This small molecule binds to this protein.
Small molecule (SMILES): FC(F)O[C@@H](Cl)C(F)(F)F

Sequence of chain 12.A:
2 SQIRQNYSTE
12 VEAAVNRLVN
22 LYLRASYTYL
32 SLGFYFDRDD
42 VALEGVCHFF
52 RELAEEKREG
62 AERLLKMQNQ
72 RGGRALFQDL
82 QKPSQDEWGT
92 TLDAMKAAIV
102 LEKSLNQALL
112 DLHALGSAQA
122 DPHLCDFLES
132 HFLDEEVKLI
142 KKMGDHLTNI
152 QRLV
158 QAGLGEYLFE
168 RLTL

Sequence of chain 15.A:
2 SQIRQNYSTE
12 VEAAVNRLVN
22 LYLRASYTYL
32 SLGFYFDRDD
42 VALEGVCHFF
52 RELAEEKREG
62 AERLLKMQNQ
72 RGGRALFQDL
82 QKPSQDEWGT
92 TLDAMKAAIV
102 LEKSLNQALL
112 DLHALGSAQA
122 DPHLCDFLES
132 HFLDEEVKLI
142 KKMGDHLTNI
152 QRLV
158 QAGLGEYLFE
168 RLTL

Binding-site contacts:
Ligand atom FAA contacts residue TYR28 of chain 12.A at 3.8 Å.
Ligand atom FAD contacts residue ICF1 of chain 15.I at 1.6 Å.
Ligand atom FAE contacts residue LEU24 of chain 12.A at 3.1 Å.
Ligand atom FAC contacts residue LEU24 of chain 15.A at 4.4 Å.
Ligand atom FAC contacts residue LEU31 of chain 15.A at 4.4 Å.
Ligand atom FAB contacts residue TYR28 of chain 12.A at 3.6 Å.
Ligand atom FAE contacts residue LEU81 of chain 12.A at 3.2 Å.
Ligand atom OAG contacts residue ICF1 of chain 15.I at 0.9 Å.
Ligand atom FAE contacts residue ICF1 of chain 15.I at 2.3 Å.
Ligand atom CAJ contacts residue LEU24 of chain 12.A at 3.8 Å (hydrophobic).
Ligand atom FAA contacts residue SER27 of chain 12.A at 3.5 Å.
Ligand atom FAB contacts residue ICF1 of chain 15.I at 1.3 Å.
Ligand atom CAJ contacts residue TYR28 of chain 15.A at 4.1 Å (hydrophobic).
Ligand atom CAH contacts residue ICF1 of chain 15.I at 1.1 Å.
Ligand atom CAJ contacts residue LEU81 of chain 12.A at 4.2 Å (hydrophobic).
Ligand atom CAI contacts residue LEU81 of chain 12.A at 4.3 Å (hydrophobic).
Ligand atom CLAF contacts residue ICF1 of chain 15.I at 1.3 Å.
Ligand atom FAD contacts residue LEU31 of chain 15.A at 4.2 Å.
Ligand atom CAI contacts residue LEU81 of chain 15.A at 4.4 Å (hydrophobic).
Ligand atom FAA contacts residue ICF1 of chain 15.I at 1.5 Å.
Ligand atom CLAF contacts residue LEU24 of chain 15.A at 3.4 Å.
Ligand atom CLAF contacts residue TYR28 of chain 15.A at 4.2 Å.
Ligand atom FAC contacts residue SER27 of chain 15.A at 4.2 Å.
Ligand atom CAH contacts residue TYR28 of chain 12.A at 4.3 Å (hydrophobic).
Ligand atom FAC contacts residue ICF1 of chain 15.I at 1.4 Å.
Ligand atom CAH contacts residue SER27 of chain 12.A at 4.3 Å.
Ligand atom FAC contacts residue TYR28 of chain 15.A at 3.2 Å.
Ligand atom FAE contacts residue TYR28 of chain 15.A at 3.9 Å.
Ligand atom CLAF contacts residue SER27 of chain 15.A at 3.5 Å.
Ligand atom FAD contacts residue LEU24 of chain 12.A at 3.4 Å.
Ligand atom CAJ contacts residue ICF1 of chain 15.I at 1.1 Å.
Ligand atom FAB contacts residue LEU81 of chain 12.A at 4.0 Å.
Ligand atom FAB contacts residue LEU24 of chain 12.A at 3.0 Å.
Ligand atom CAH contacts residue LEU24 of chain 12.A at 4.3 Å (hydrophobic).
Ligand atom CAI contacts residue ICF1 of chain 15.I at 0.9 Å.
Ligand atom FAB contacts residue SER27 of chain 12.A at 4.1 Å.